The protein below binds the small molecule below.
Small molecule (SMILES): CC(=O)N[C@@H]1[C@@H](O)[C@H](O)[C@@H](CO)O[C@H]1O

Sequence of chain 1.B:
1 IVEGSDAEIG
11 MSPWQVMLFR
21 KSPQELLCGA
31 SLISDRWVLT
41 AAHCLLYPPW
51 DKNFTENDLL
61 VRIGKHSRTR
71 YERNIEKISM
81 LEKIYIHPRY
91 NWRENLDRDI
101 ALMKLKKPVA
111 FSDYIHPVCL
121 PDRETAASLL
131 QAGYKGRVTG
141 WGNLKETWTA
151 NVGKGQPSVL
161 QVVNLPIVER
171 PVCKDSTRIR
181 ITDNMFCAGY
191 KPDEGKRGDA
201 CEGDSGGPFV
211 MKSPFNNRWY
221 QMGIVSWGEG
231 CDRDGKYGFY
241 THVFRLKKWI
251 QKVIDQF

Binding-site contacts:
Ligand atom C7 contacts residue ASN53 of chain 1.B at 3.4 Å.
Ligand atom C8 contacts residue PRO48 of chain 1.B at 4.0 Å (hydrophobic).
Ligand atom C4 contacts residue ASN53 of chain 1.B at 4.3 Å.
Ligand atom O7 contacts residue ASN53 of chain 1.B at 3.2 Å (h-bond).
Ligand atom C2 contacts residue ASN53 of chain 1.B at 2.6 Å.
Ligand atom C5 contacts residue ASN53 of chain 1.B at 3.6 Å.
Ligand atom C8 contacts residue LEU46 of chain 1.B at 3.9 Å (hydrophobic).
Ligand atom C1 contacts residue ASN53 of chain 1.B at 1.4 Å.
Ligand atom N2 contacts residue LEU46 of chain 1.B at 4.3 Å.
Ligand atom C7 contacts residue LEU46 of chain 1.B at 4.2 Å (hydrophobic).
Ligand atom C3 contacts residue ASN53 of chain 1.B at 3.9 Å.
Ligand atom N2 contacts residue ASN53 of chain 1.B at 3.2 Å (h-bond).
Ligand atom O5 contacts residue ASN53 of chain 1.B at 2.4 Å (h-bond).